Sequence of chain 1.C:
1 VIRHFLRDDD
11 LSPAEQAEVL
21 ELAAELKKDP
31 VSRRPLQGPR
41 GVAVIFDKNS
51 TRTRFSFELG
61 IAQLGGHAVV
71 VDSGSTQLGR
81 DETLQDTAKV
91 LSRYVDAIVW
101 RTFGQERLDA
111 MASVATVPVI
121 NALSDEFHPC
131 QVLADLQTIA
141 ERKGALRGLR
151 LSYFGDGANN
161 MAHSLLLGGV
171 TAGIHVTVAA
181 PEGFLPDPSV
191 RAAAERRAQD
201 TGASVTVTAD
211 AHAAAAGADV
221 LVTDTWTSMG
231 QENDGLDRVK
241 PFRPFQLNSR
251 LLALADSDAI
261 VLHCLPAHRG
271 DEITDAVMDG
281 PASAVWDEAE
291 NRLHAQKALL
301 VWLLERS

A protein and the small-molecule ligand that binds it are described below.
Small molecule (SMILES): CCC[C@H](N)C(=O)O

Binding-site contacts:
Ligand atom N contacts residue THR225 of chain 1.C at 4.0 Å.
Ligand atom C contacts residue ASN160 of chain 1.C at 4.0 Å.
Ligand atom CD contacts residue ARG101 of chain 1.C at 4.3 Å.
Ligand atom CG contacts residue MET229 of chain 1.C at 4.0 Å (hydrophobic).
Ligand atom CB contacts residue ASN160 of chain 1.C at 4.0 Å.
Ligand atom CG contacts residue LEU265 of chain 1.C at 4.2 Å (hydrophobic).
Ligand atom CB contacts residue CYS264 of chain 1.C at 4.1 Å (hydrophobic).
Ligand atom C contacts residue SER228 of chain 1.C at 3.4 Å.
Ligand atom CG contacts residue CYS264 of chain 1.C at 4.4 Å (hydrophobic).
Ligand atom O contacts residue SER228 of chain 1.C at 3.4 Å.
Ligand atom CD contacts residue CP1 of chain 1.M at 3.3 Å.
Ligand atom CG contacts residue LEU123 of chain 1.C at 3.6 Å (hydrophobic).
Ligand atom N contacts residue SER228 of chain 1.C at 2.7 Å (h-bond).
Ligand atom O contacts residue MET229 of chain 1.C at 2.9 Å (h-bond).
Ligand atom N contacts residue ASN160 of chain 1.C at 3.1 Å (h-bond).
Ligand atom C contacts residue MET229 of chain 1.C at 3.8 Å (hydrophobic).
Ligand atom N contacts residue ASN159 of chain 1.C at 3.5 Å (h-bond).
Ligand atom N contacts residue ASP224 of chain 1.C at 2.7 Å (salt-bridge).
Ligand atom CA contacts residue THR225 of chain 1.C at 3.8 Å.
Ligand atom CD contacts residue HIS128 of chain 1.C at 3.7 Å.
Ligand atom O contacts residue ARG80 of chain 1.B at 4.0 Å.
Ligand atom OXT contacts residue SER228 of chain 1.C at 3.6 Å.
Ligand atom O contacts residue THR225 of chain 1.C at 4.4 Å.
Ligand atom CB contacts residue ASP224 of chain 1.C at 3.8 Å.
Ligand atom CA contacts residue ASN160 of chain 1.C at 4.0 Å.
Ligand atom CB contacts residue MET161 of chain 1.C at 4.5 Å (hydrophobic).
Ligand atom CD contacts residue CYS264 of chain 1.C at 4.0 Å (hydrophobic).
Ligand atom OXT contacts residue MET229 of chain 1.C at 4.0 Å.
Ligand atom CD contacts residue LEU265 of chain 1.C at 3.6 Å (hydrophobic).
Ligand atom C contacts residue LEU123 of chain 1.C at 4.0 Å (hydrophobic).
Ligand atom OXT contacts residue LEU123 of chain 1.C at 3.4 Å.
Ligand atom OXT contacts residue ASN160 of chain 1.C at 2.9 Å (h-bond).
Ligand atom CA contacts residue ASP224 of chain 1.C at 3.5 Å.
Ligand atom CD contacts residue LEU123 of chain 1.C at 3.7 Å (hydrophobic).
Ligand atom CG contacts residue CP1 of chain 1.M at 4.3 Å.
Ligand atom CB contacts residue HIS128 of chain 1.C at 4.5 Å.
Ligand atom CA contacts residue SER228 of chain 1.C at 3.4 Å.
Ligand atom CB contacts residue LEU123 of chain 1.C at 3.8 Å (hydrophobic).

Sequence of chain 1.B:
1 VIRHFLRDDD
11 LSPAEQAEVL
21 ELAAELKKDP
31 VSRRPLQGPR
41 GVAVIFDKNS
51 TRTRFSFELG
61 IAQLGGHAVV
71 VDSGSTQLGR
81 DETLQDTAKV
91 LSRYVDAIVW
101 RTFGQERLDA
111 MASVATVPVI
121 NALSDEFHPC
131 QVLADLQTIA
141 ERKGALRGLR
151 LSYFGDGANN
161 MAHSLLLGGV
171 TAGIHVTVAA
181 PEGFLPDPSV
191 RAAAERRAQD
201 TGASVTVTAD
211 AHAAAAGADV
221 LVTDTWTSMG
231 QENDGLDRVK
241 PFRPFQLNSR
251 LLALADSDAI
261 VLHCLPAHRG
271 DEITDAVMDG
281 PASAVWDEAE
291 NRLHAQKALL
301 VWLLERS